Sequence of chain 1.A:
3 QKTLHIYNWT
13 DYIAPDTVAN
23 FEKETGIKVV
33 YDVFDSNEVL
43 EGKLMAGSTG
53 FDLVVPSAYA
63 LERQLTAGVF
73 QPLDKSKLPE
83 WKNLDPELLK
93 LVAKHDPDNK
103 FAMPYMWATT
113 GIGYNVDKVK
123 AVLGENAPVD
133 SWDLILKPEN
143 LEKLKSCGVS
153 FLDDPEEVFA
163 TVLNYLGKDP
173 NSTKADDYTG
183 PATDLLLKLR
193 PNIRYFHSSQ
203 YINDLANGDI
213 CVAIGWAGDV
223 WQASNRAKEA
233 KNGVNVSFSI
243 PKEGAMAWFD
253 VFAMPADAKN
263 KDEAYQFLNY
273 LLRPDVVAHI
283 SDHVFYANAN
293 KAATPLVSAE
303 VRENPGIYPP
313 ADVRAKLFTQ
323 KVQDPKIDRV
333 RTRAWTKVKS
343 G

The small molecule below binds the protein below.
Small molecule (SMILES): COC[C@H](C)N

Binding-site contacts:
Ligand atom O04 contacts residue ASN262 of chain 1.A at 3.2 Å (h-bond).
Ligand atom C05 contacts residue LYS261 of chain 1.A at 4.2 Å.
Ligand atom O04 contacts residue GLN3 of chain 1.A at 4.2 Å.
Ligand atom N06 contacts residue THR5 of chain 1.A at 4.0 Å.
Ligand atom N06 contacts residue LYS261 of chain 1.A at 4.1 Å.
Ligand atom C05 contacts residue THR5 of chain 1.A at 3.9 Å.
Ligand atom O04 contacts residue THR5 of chain 1.A at 3.0 Å (h-bond).
Ligand atom C02 contacts residue LYS261 of chain 1.A at 3.7 Å.
Ligand atom C03 contacts residue LYS4 of chain 1.A at 4.2 Å.
Ligand atom C05 contacts residue LYS4 of chain 1.A at 3.6 Å.
Ligand atom N06 contacts residue HIS7 of chain 1.A at 4.3 Å.
Ligand atom C03 contacts residue GLN3 of chain 1.A at 3.9 Å.
Ligand atom C05 contacts residue GLN3 of chain 1.A at 4.2 Å.
Ligand atom C02 contacts residue THR5 of chain 1.A at 4.4 Å.
Ligand atom O04 contacts residue LYS261 of chain 1.A at 4.5 Å.
Ligand atom O04 contacts residue LYS4 of chain 1.A at 3.5 Å.
Ligand atom C03 contacts residue THR5 of chain 1.A at 3.6 Å.
Ligand atom C05 contacts residue ASN262 of chain 1.A at 3.4 Å.